Sequence of chain 1.D:
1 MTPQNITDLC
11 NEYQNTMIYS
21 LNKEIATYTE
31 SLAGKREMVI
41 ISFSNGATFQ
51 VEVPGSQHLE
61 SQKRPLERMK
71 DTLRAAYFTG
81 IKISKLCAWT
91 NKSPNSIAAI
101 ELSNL

Sequence of chain 1.C:
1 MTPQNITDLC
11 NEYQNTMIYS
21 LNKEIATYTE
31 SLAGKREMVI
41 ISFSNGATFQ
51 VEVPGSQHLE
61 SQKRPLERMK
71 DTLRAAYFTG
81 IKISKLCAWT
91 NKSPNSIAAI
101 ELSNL

Binding-site contacts:
Ligand atom O1A contacts residue GLN14 of chain 1.C at 2.8 Å (h-bond).
Ligand atom C9 contacts residue GLY34 of chain 1.D at 3.5 Å.
Ligand atom O7 contacts residue LYS35 of chain 1.D at 3.6 Å.
Ligand atom C4 contacts residue GLU52 of chain 1.C at 3.5 Å.
Ligand atom O6 contacts residue LEU59 of chain 1.C at 3.6 Å.
Ligand atom O4 contacts residue LYS92 of chain 1.C at 2.8 Å (salt-bridge).
Ligand atom O3 contacts residue LYS92 of chain 1.C at 2.6 Å (salt-bridge).
Ligand atom O10 contacts residue LYS35 of chain 1.D at 3.6 Å.
Ligand atom O5 contacts residue GLN57 of chain 1.C at 3.8 Å.
Ligand atom C4 contacts residue GLU12 of chain 1.C at 3.4 Å.
Ligand atom C3 contacts residue LYS92 of chain 1.C at 3.5 Å.
Ligand atom C6 contacts residue HIS58 of chain 1.C at 3.8 Å.
Ligand atom O6 contacts residue GLN57 of chain 1.C at 3.5 Å (h-bond).
Ligand atom C6 contacts residue TRP89 of chain 1.C at 3.7 Å (hydrophobic).
Ligand atom C4 contacts residue LYS92 of chain 1.C at 3.7 Å.
Ligand atom N5 contacts residue TYR13 of chain 1.C at 3.8 Å.
Ligand atom C6 contacts residue GLN57 of chain 1.C at 3.9 Å.
Ligand atom O3 contacts residue TRP89 of chain 1.C at 3.7 Å.
Ligand atom C8 contacts residue ASN15 of chain 1.C at 3.9 Å.
Ligand atom O3 contacts residue ASN91 of chain 1.C at 2.8 Å (h-bond).
Ligand atom O6 contacts residue GLN62 of chain 1.C at 3.0 Å (h-bond).
Ligand atom C6 contacts residue GLN57 of chain 1.C at 3.6 Å.
Ligand atom C3 contacts residue ASN91 of chain 1.C at 3.8 Å.
Ligand atom C3 contacts residue TRP89 of chain 1.C at 3.6 Å (hydrophobic).
Ligand atom C8 contacts residue GLN14 of chain 1.C at 3.6 Å.
Ligand atom O4 contacts residue GLU12 of chain 1.C at 3.3 Å (salt-bridge).
Ligand atom O8 contacts residue TYR13 of chain 1.C at 3.8 Å.
Ligand atom O4 contacts residue GLU52 of chain 1.C at 2.7 Å (salt-bridge).
Ligand atom O9 contacts residue LEU59 of chain 1.C at 3.4 Å.
Ligand atom O6 contacts residue TRP89 of chain 1.C at 3.8 Å.
Ligand atom C4 contacts residue GLN57 of chain 1.C at 3.5 Å.
Ligand atom O2 contacts residue ASN91 of chain 1.C at 3.0 Å (h-bond).
Ligand atom C11 contacts residue TYR13 of chain 1.C at 3.7 Å (hydrophobic).
Ligand atom C4 contacts residue TRP89 of chain 1.C at 3.5 Å (hydrophobic).
Ligand atom N5 contacts residue GLU12 of chain 1.C at 3.1 Å (salt-bridge).
Ligand atom O2 contacts residue GLN14 of chain 1.C at 3.6 Å (h-bond).
Ligand atom C5 contacts residue TRP89 of chain 1.C at 3.6 Å (hydrophobic).
Ligand atom O1A contacts residue TYR13 of chain 1.C at 3.5 Å.
Ligand atom O4 contacts residue GLN57 of chain 1.C at 3.4 Å.
Ligand atom C2 contacts residue LYS92 of chain 1.C at 3.8 Å.

A protein and the small-molecule ligand that binds it are described below.
Small molecule (SMILES): CC(=O)N[C@H]1[C@H](O[C@@H]2[C@H](O[C@]3(C(=O)O)C[C@H](O)[C@@H](NC(C)=O)[C@H]([C@H](O)[C@H](O)CO)O3)[C@@H](O)[C@H](O[C@H]3[C@H](O)[C@@H](O)[C@H](O)O[C@@H]3CO)O[C@@H]2CO)O[C@H](CO)[C@H](O)[C@@H]1O[C@@H]1O[C@H](CO)[C@H](O)[C@H](O)[C@H]1O